Sequence of chain 2.A:
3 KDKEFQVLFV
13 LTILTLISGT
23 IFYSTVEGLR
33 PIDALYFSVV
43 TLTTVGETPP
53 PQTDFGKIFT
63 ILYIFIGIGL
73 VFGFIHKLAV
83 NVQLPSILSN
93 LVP

Sequence of chain 2.B:
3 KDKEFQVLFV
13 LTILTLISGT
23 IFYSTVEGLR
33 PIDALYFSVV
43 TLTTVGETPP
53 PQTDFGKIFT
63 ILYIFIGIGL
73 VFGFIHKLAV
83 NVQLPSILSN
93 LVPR

The small molecule below binds the protein below.
Small molecule (SMILES): NCC(=O)O

Binding-site contacts:
Ligand atom O contacts residue PHE67 of chain 2.A at 4.3 Å.
Ligand atom OXT contacts residue PHE11 of chain 2.B at 4.0 Å.
Ligand atom O contacts residue PHE11 of chain 2.B at 4.5 Å.
Ligand atom CA contacts residue PHE76 of chain 2.B at 4.0 Å (hydrophobic).
Ligand atom O contacts residue ILE15 of chain 2.B at 3.6 Å.
Ligand atom C contacts residue PHE11 of chain 2.B at 4.1 Å (hydrophobic).
Ligand atom C contacts residue ILE15 of chain 2.B at 4.2 Å (hydrophobic).
Ligand atom N contacts residue PHE67 of chain 2.A at 4.5 Å.
Ligand atom N contacts residue GLY1 of chain 2.V at 4.3 Å.
Ligand atom CA contacts residue PHE67 of chain 2.A at 3.9 Å (hydrophobic).
Ligand atom OXT contacts residue ILE15 of chain 2.B at 4.1 Å.
Ligand atom O contacts residue PHE76 of chain 2.B at 4.4 Å.
Ligand atom OXT contacts residue GLY1 of chain 2.V at 3.4 Å (h-bond).